This small molecule binds to this protein.
Small molecule (SMILES): CC(=O)N[C@@H]1[C@@H](O)[C@H](O)[C@@H](CO)O[C@H]1O

Binding-site contacts:
Ligand atom C3 contacts residue ASN308 of chain 1.B at 3.8 Å.
Ligand atom N2 contacts residue ASN308 of chain 1.B at 2.9 Å (h-bond).
Ligand atom O7 contacts residue TRP364 of chain 1.B at 4.3 Å.
Ligand atom C2 contacts residue ASN308 of chain 1.B at 2.5 Å.
Ligand atom C5 contacts residue TRP364 of chain 1.B at 4.2 Å (hydrophobic).
Ligand atom O7 contacts residue ASN308 of chain 1.B at 3.1 Å (h-bond).
Ligand atom C1 contacts residue TRP364 of chain 1.B at 3.9 Å (hydrophobic).
Ligand atom C5 contacts residue ASN308 of chain 1.B at 3.7 Å.
Ligand atom C1 contacts residue ASN308 of chain 1.B at 1.4 Å.
Ligand atom O5 contacts residue ASN308 of chain 1.B at 2.4 Å (h-bond).
Ligand atom C8 contacts residue ASN308 of chain 1.B at 4.0 Å.
Ligand atom O5 contacts residue TRP364 of chain 1.B at 4.2 Å.
Ligand atom C4 contacts residue ASN308 of chain 1.B at 4.2 Å.
Ligand atom C7 contacts residue ASN308 of chain 1.B at 3.2 Å.

Sequence of chain 1.B:
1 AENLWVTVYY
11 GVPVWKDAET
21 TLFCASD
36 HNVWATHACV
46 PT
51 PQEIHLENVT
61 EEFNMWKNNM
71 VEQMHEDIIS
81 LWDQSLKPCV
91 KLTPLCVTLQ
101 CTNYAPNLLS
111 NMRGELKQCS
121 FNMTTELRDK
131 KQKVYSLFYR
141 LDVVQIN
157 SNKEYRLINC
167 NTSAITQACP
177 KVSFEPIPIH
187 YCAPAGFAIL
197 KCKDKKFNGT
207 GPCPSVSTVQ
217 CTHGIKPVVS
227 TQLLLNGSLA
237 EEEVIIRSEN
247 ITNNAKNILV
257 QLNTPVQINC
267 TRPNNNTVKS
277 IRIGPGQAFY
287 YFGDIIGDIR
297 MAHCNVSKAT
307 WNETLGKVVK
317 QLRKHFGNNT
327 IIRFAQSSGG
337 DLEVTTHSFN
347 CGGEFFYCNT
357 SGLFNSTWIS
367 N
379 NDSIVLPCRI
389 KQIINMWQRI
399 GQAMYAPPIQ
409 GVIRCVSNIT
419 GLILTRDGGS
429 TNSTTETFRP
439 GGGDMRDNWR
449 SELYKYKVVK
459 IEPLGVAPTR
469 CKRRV